The small molecule below binds the protein below.
Small molecule (SMILES): Cc1nc[nH]c1CN1CCc2c(c3ccccc3n2C)C1=O

Binding-site contacts:
Ligand atom N3 contacts residue THR148 of chain 1.E at 4.0 Å.
Ligand atom C12 contacts residue ARG59 of chain 1.D at 3.7 Å.
Ligand atom N3 contacts residue ASN95 of chain 1.E at 3.9 Å.
Ligand atom C9 contacts residue ARG59 of chain 1.D at 4.0 Å.
Ligand atom C16 contacts residue THR148 of chain 1.E at 3.9 Å.
Ligand atom C15 contacts residue PHE193 of chain 1.E at 4.1 Å (hydrophobic).
Ligand atom C10 contacts residue ARG59 of chain 1.D at 3.4 Å.
Ligand atom C10 contacts residue ILE38 of chain 1.D at 3.7 Å (hydrophobic).
Ligand atom C13 contacts residue ILE38 of chain 1.D at 3.8 Å (hydrophobic).
Ligand atom C16 contacts residue TYR201 of chain 1.E at 3.5 Å (hydrophobic).
Ligand atom C16 contacts residue SER149 of chain 1.E at 3.2 Å.
Ligand atom N1 contacts residue ARG59 of chain 1.D at 4.0 Å.
Ligand atom O contacts residue TRP57 of chain 1.D at 3.8 Å.
Ligand atom N2 contacts residue TYR201 of chain 1.E at 3.6 Å.
Ligand atom C13 contacts residue ARG59 of chain 1.D at 3.6 Å.
Ligand atom C13 contacts residue ASP36 of chain 1.D at 3.7 Å.
Ligand atom C15 contacts residue TRP150 of chain 1.E at 3.8 Å (hydrophobic).
Ligand atom N2 contacts residue SER149 of chain 1.E at 3.7 Å.
Ligand atom C6 contacts residue TYR120 of chain 1.D at 3.5 Å (hydrophobic).
Ligand atom C16 contacts residue TRP150 of chain 1.E at 3.8 Å (hydrophobic).
Ligand atom O contacts residue TRP150 of chain 1.E at 3.8 Å.
Ligand atom C12 contacts residue TRP57 of chain 1.D at 3.5 Å (hydrophobic).
Ligand atom C14 contacts residue TRP150 of chain 1.E at 4.0 Å (hydrophobic).
Ligand atom C5 contacts residue ARG59 of chain 1.D at 3.9 Å.
Ligand atom C14 contacts residue ASN95 of chain 1.E at 4.0 Å.
Ligand atom C11 contacts residue TRP150 of chain 1.E at 3.7 Å (hydrophobic).
Ligand atom C7 contacts residue TRP150 of chain 1.E at 3.9 Å (hydrophobic).
Ligand atom C2 contacts residue TYR120 of chain 1.D at 3.8 Å (hydrophobic).
Ligand atom C contacts residue TYR120 of chain 1.D at 4.1 Å (hydrophobic).
Ligand atom C9 contacts residue TRP57 of chain 1.D at 3.9 Å (hydrophobic).
Ligand atom C4 contacts residue ARG59 of chain 1.D at 4.0 Å.
Ligand atom C1 contacts residue TYR201 of chain 1.E at 4.0 Å (hydrophobic).
Ligand atom C3 contacts residue TYR201 of chain 1.E at 3.6 Å (hydrophobic).
Ligand atom C8 contacts residue ILE195 of chain 1.E at 4.0 Å (hydrophobic).
Ligand atom N2 contacts residue TRP150 of chain 1.E at 2.9 Å (h-bond).
Ligand atom C15 contacts residue TRP57 of chain 1.D at 3.6 Å (hydrophobic).
Ligand atom C15 contacts residue ASN95 of chain 1.E at 3.5 Å.
Ligand atom C5 contacts residue ILE38 of chain 1.D at 4.1 Å (hydrophobic).
Ligand atom C8 contacts residue ARG59 of chain 1.D at 3.8 Å.
Ligand atom C10 contacts residue ASP36 of chain 1.D at 4.0 Å.

Sequence of chain 1.D:
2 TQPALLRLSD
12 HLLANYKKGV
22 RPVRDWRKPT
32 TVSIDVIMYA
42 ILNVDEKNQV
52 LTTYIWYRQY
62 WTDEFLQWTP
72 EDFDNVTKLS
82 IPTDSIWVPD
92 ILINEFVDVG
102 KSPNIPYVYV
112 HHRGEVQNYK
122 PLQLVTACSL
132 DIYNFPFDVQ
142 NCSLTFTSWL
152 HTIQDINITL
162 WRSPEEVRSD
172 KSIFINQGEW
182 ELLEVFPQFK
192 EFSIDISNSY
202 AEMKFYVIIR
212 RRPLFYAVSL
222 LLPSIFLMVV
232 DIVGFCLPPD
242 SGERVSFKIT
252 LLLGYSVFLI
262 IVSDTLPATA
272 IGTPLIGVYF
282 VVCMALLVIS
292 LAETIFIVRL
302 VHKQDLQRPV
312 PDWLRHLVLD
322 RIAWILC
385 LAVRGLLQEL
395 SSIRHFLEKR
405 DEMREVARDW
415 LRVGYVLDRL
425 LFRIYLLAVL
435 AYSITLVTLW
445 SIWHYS

Sequence of chain 1.E:
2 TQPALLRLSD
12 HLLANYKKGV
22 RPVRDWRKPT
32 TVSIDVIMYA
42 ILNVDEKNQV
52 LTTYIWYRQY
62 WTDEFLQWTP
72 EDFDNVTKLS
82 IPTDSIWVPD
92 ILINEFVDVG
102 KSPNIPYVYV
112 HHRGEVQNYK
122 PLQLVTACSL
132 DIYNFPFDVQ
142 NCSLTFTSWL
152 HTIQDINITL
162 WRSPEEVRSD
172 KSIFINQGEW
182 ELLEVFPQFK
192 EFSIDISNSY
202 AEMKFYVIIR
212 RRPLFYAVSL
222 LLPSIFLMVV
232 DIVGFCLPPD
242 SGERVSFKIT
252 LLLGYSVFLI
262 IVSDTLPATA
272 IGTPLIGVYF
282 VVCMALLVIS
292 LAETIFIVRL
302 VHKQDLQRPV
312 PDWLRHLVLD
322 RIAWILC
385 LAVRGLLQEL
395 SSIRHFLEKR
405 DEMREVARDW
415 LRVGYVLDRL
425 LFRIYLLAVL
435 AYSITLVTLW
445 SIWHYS